Sequence of chain 1.E:
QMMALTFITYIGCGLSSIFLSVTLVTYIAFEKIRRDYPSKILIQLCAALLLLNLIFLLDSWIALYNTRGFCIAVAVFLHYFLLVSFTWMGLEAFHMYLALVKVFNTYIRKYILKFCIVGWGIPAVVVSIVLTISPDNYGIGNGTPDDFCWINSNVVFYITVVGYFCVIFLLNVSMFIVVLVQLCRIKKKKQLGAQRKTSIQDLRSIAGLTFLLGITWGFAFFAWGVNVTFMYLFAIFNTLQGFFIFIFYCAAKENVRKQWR

The small molecule below binds the protein below.
Small molecule (SMILES): C[C@]12CC[C@H](O)CC1=CC[C@@H]1[C@@H]2CC[C@]2(C)C(=O)CC[C@@H]12

Binding-site contacts:
Ligand atom C7 contacts residue THR152 of chain 1.E at 3.5 Å.
Ligand atom C10 contacts residue ASN150 of chain 1.E at 4.5 Å.
Ligand atom C1 contacts residue ASN150 of chain 1.E at 3.7 Å.
Ligand atom C6 contacts residue THR152 of chain 1.E at 3.4 Å.
Ligand atom C18 contacts residue MET240 of chain 1.E at 3.0 Å (hydrophobic).
Ligand atom C1 contacts residue PHE243 of chain 1.E at 3.8 Å (hydrophobic).
Ligand atom C10 contacts residue PHE243 of chain 1.E at 4.5 Å (hydrophobic).
Ligand atom C5 contacts residue THR152 of chain 1.E at 4.1 Å.
Ligand atom C18 contacts residue LEU7 of chain 1.E at 4.1 Å (hydrophobic).
Ligand atom C9 contacts residue ASN150 of chain 1.E at 4.0 Å.
Ligand atom C4 contacts residue THR11 of chain 1.E at 3.8 Å.
Ligand atom C15 contacts residue LEU7 of chain 1.E at 4.5 Å (hydrophobic).
Ligand atom O3 contacts residue THR248 of chain 1.E at 4.2 Å.
Ligand atom C7 contacts residue LEU7 of chain 1.E at 4.4 Å (hydrophobic).
Ligand atom C19 contacts residue ALA244 of chain 1.E at 4.2 Å (hydrophobic).
Ligand atom C8 contacts residue LEU7 of chain 1.E at 4.2 Å (hydrophobic).
Ligand atom C19 contacts residue PHE243 of chain 1.E at 3.8 Å (hydrophobic).
Ligand atom C12 contacts residue ASN150 of chain 1.E at 3.9 Å.
Ligand atom C6 contacts residue THR11 of chain 1.E at 4.0 Å.
Ligand atom C11 contacts residue ASN150 of chain 1.E at 4.2 Å.
Ligand atom O3 contacts residue THR11 of chain 1.E at 4.4 Å.
Ligand atom C2 contacts residue PHE243 of chain 1.E at 3.4 Å (hydrophobic).
Ligand atom C13 contacts residue MET240 of chain 1.E at 4.4 Å (hydrophobic).